This protein binds this small molecule.
Small molecule (SMILES): CCOC(=O)CSc1nc2c(sc3ccccc32)c(=O)n1CCCN1CCCC1

Sequence of chain 2.A:
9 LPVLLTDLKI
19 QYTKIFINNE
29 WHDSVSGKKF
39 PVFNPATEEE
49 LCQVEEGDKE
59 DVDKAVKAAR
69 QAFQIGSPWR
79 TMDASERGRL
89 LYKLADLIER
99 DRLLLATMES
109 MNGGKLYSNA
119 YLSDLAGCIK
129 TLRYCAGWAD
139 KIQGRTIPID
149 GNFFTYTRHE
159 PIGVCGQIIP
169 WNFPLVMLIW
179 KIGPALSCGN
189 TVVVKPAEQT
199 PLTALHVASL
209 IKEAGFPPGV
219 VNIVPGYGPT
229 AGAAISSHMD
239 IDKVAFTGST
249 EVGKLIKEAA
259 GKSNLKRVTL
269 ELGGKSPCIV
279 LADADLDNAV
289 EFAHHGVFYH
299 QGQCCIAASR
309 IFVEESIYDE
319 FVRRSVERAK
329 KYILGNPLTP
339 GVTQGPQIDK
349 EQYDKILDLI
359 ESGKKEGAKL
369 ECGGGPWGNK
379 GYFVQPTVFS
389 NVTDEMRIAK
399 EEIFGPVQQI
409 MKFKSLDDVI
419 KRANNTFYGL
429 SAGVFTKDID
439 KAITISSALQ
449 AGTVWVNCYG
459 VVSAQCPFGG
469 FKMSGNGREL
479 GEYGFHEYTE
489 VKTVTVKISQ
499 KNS

Binding-site contacts:
Ligand atom C5 contacts residue MET175 of chain 2.A at 3.4 Å (hydrophobic).
Ligand atom C27 contacts residue TRP178 of chain 2.A at 3.8 Å (hydrophobic).
Ligand atom O14 contacts residue ILE304 of chain 2.A at 3.5 Å.
Ligand atom C20 contacts residue TYR457 of chain 2.A at 4.0 Å (hydrophobic).
Ligand atom C4 contacts residue MET175 of chain 2.A at 4.0 Å (hydrophobic).
Ligand atom C6 contacts residue MET175 of chain 2.A at 3.4 Å (hydrophobic).
Ligand atom C20 contacts residue GLY458 of chain 2.A at 3.8 Å.
Ligand atom C17 contacts residue TYR297 of chain 2.A at 3.6 Å (hydrophobic).
Ligand atom C16 contacts residue GLY458 of chain 2.A at 3.6 Å.
Ligand atom C6 contacts residue PHE466 of chain 2.A at 3.9 Å (hydrophobic).
Ligand atom C6 contacts residue TRP178 of chain 2.A at 3.8 Å (hydrophobic).
Ligand atom C1 contacts residue PHE466 of chain 2.A at 3.5 Å (hydrophobic).
Ligand atom O14 contacts residue CYS302 of chain 2.A at 3.8 Å.
Ligand atom O29 contacts residue VAL460 of chain 2.A at 3.7 Å.
Ligand atom C1 contacts residue CYS303 of chain 2.A at 4.1 Å (hydrophobic).
Ligand atom C28 contacts residue GLY125 of chain 2.A at 3.9 Å.
Ligand atom O26 contacts residue GLY125 of chain 2.A at 3.4 Å.
Ligand atom N18 contacts residue GLY458 of chain 2.A at 3.8 Å.
Ligand atom C27 contacts residue GLY125 of chain 2.A at 4.0 Å.
Ligand atom C21 contacts residue TYR457 of chain 2.A at 4.0 Å (hydrophobic).
Ligand atom C27 contacts residue THR129 of chain 2.A at 3.8 Å.
Ligand atom C1 contacts residue MET175 of chain 2.A at 4.1 Å (hydrophobic).
Ligand atom C11 contacts residue PHE171 of chain 2.A at 3.9 Å (hydrophobic).
Ligand atom C5 contacts residue VAL460 of chain 2.A at 4.1 Å (hydrophobic).
Ligand atom O26 contacts residue VAL174 of chain 2.A at 4.0 Å.
Ligand atom C4 contacts residue VAL174 of chain 2.A at 3.8 Å (hydrophobic).
Ligand atom C5 contacts residue TRP178 of chain 2.A at 3.4 Å (hydrophobic).
Ligand atom S7 contacts residue ILE304 of chain 2.A at 4.0 Å.
Ligand atom C24 contacts residue SER121 of chain 2.A at 3.6 Å.
Ligand atom S7 contacts residue CYS303 of chain 2.A at 3.8 Å.
Ligand atom S23 contacts residue SER121 of chain 2.A at 3.1 Å (h-bond).
Ligand atom C28 contacts residue VAL460 of chain 2.A at 3.9 Å (hydrophobic).
Ligand atom C13 contacts residue PHE171 of chain 2.A at 4.1 Å (hydrophobic).
Ligand atom C19 contacts residue GLY458 of chain 2.A at 3.3 Å.
Ligand atom N12 contacts residue PHE171 of chain 2.A at 4.0 Å.
Ligand atom C28 contacts residue THR129 of chain 2.A at 4.0 Å.
Ligand atom C3 contacts residue VAL460 of chain 2.A at 3.9 Å (hydrophobic).
Ligand atom C4 contacts residue TRP178 of chain 2.A at 4.0 Å (hydrophobic).
Ligand atom C15 contacts residue TYR297 of chain 2.A at 3.2 Å (hydrophobic).
Ligand atom C4 contacts residue VAL460 of chain 2.A at 3.9 Å (hydrophobic).